Sequence of chain 1.A:
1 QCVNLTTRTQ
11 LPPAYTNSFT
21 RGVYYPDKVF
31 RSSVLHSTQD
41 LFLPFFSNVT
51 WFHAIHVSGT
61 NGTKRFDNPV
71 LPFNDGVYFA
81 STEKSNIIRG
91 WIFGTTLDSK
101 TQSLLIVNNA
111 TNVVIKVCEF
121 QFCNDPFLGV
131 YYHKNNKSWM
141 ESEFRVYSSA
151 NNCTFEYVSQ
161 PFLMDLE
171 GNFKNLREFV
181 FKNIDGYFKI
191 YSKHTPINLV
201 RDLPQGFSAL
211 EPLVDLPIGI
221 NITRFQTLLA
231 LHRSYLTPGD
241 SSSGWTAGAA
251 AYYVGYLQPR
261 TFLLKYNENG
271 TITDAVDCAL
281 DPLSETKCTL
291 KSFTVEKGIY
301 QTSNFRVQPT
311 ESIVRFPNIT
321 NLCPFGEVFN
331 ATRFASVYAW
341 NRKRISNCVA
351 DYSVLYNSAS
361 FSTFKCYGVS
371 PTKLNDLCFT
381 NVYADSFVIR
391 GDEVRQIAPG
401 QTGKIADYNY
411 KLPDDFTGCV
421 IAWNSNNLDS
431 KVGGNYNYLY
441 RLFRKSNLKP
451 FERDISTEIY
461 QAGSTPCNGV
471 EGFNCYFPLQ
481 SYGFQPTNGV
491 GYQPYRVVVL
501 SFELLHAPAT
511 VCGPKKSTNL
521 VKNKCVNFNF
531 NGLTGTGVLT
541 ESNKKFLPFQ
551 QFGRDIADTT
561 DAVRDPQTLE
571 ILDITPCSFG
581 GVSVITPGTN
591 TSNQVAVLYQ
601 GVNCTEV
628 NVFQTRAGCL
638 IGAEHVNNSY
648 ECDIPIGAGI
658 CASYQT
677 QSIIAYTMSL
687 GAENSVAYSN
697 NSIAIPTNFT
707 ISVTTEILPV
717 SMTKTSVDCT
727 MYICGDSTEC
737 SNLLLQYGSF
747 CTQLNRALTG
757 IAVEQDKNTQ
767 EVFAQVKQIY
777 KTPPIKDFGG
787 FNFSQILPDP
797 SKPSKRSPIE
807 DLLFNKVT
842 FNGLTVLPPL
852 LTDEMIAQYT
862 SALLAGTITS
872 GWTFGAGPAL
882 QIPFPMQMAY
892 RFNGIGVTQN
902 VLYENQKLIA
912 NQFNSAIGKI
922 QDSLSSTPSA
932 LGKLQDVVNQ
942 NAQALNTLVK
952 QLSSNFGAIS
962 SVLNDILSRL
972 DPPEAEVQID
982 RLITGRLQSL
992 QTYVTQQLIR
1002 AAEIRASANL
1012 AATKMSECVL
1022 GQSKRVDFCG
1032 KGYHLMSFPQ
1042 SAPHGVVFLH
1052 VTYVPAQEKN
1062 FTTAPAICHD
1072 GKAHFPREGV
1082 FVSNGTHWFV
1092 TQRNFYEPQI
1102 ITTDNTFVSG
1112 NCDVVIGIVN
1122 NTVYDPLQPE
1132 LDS

Binding-site contacts:
Ligand atom O5 contacts residue ASN696 of chain 1.A at 2.4 Å (h-bond).
Ligand atom C1 contacts residue ASN696 of chain 1.A at 1.4 Å.
Ligand atom C5 contacts residue ASN696 of chain 1.A at 3.7 Å.
Ligand atom N2 contacts residue ASN696 of chain 1.A at 2.9 Å (h-bond).
Ligand atom C7 contacts residue ASN696 of chain 1.A at 3.2 Å.
Ligand atom O7 contacts residue ASN696 of chain 1.A at 3.2 Å (h-bond).
Ligand atom C3 contacts residue ASN696 of chain 1.A at 3.8 Å.
Ligand atom C2 contacts residue ASN696 of chain 1.A at 2.5 Å.
Ligand atom C4 contacts residue ASN696 of chain 1.A at 4.2 Å.
Ligand atom C8 contacts residue GLY1118 of chain 1.A at 3.6 Å.
Ligand atom C8 contacts residue ASN696 of chain 1.A at 4.4 Å.

This small molecule binds to this protein.
Small molecule (SMILES): CC(=O)N[C@@H]1[C@@H](O)[C@H](O)[C@@H](CO)O[C@H]1O